Binding-site contacts:
Ligand atom N1 contacts residue THR134 of chain 1.A at 2.7 Å (h-bond).
Ligand atom N3 contacts residue DA13 of chain 1.C at 2.8 Å (h-bond).
Ligand atom N1 contacts residue DC11 of chain 1.C at 2.3 Å (h-bond).
Ligand atom OP1 contacts residue MG1 of chain 1.G at 2.0 Å.
Ligand atom OP2 contacts residue TYR166 of chain 1.A at 2.7 Å (h-bond).
Ligand atom OP3 contacts residue GLN173 of chain 1.A at 2.8 Å (h-bond).
Ligand atom OP1 contacts residue TYR137 of chain 1.A at 2.7 Å (h-bond).
Ligand atom O6 contacts residue DC9 of chain 1.C at 3.2 Å (h-bond).
Ligand atom OP3 contacts residue MG1 of chain 1.G at 1.9 Å.
Ligand atom N3 contacts residue DA10 of chain 1.C at 3.1 Å.
Ligand atom N2 contacts residue DC9 of chain 1.C at 2.5 Å (h-bond).
Ligand atom C2 contacts residue DC11 of chain 1.C at 3.2 Å.
Ligand atom N1 contacts residue DC9 of chain 1.C at 2.9 Å (h-bond).
Ligand atom OP1 contacts residue LYS141 of chain 1.A at 3.1 Å.
Ligand atom OP1 contacts residue PRO344 of chain 1.A at 3.0 Å.
Ligand atom N2 contacts residue DC11 of chain 1.C at 2.3 Å (h-bond).
Ligand atom OP1 contacts residue GLN343 of chain 1.A at 2.3 Å (h-bond).
Ligand atom O6 contacts residue DA10 of chain 1.C at 3.0 Å (h-bond).
Ligand atom O4 contacts residue DA10 of chain 1.C at 2.5 Å (h-bond).
Ligand atom N6 contacts residue TYR132 of chain 1.A at 3.2 Å (h-bond).
Ligand atom OP3 contacts residue GLN151 of chain 1.A at 3.0 Å (h-bond).
Ligand atom O4' contacts residue TYR137 of chain 1.A at 3.0 Å.
Ligand atom N4 contacts residue DG12 of chain 1.C at 3.0 Å (h-bond).
Ligand atom OP2 contacts residue PHE152 of chain 1.A at 2.8 Å (h-bond).
Ligand atom C6 contacts residue TYR132 of chain 1.A at 3.2 Å (hydrophobic).
Ligand atom P contacts residue GLN343 of chain 1.A at 3.0 Å.
Ligand atom O4 contacts residue DA13 of chain 1.C at 3.0 Å (h-bond).
Ligand atom OP2 contacts residue GLN343 of chain 1.A at 3.2 Å (h-bond).
Ligand atom N2 contacts residue DA10 of chain 1.C at 2.7 Å (h-bond).
Ligand atom O2 contacts residue DG12 of chain 1.C at 2.8 Å (h-bond).
Ligand atom OP2 contacts residue ARG154 of chain 1.A at 2.9 Å (salt-bridge).
Ligand atom N3 contacts residue DG12 of chain 1.C at 2.8 Å (h-bond).
Ligand atom OP1 contacts residue GLN173 of chain 1.A at 2.9 Å (h-bond).
Ligand atom O6 contacts residue DC11 of chain 1.C at 2.4 Å (h-bond).
Ligand atom O5' contacts residue PHE152 of chain 1.A at 3.1 Å.
Ligand atom O2 contacts residue ASN169 of chain 1.A at 3.2 Å.
Ligand atom C6 contacts residue DC11 of chain 1.C at 3.1 Å.
Ligand atom OP3 contacts residue LYS177 of chain 1.A at 3.0 Å (salt-bridge).
Ligand atom P contacts residue MG1 of chain 1.G at 3.2 Å.
Ligand atom OP2 contacts residue LYS177 of chain 1.A at 3.0 Å (salt-bridge).

A small-molecule ligand and the protein it binds are described below.
Small molecule (SMILES): Cc1cn([C@H]2C[C@H](O[P](=O)(O)OC[C@H]3O[C@@H](n4ccc(N)nc4=O)C[C@@H]3O[P](=O)(O)OC[C@H]3O[C@@H](n4cnc5c(=O)nc(N)[nH]c54)C[C@@H]3O[P](=O)(O)OC[C@H]3O[C@@H](n4cc(C)c(=O)[nH]c4=O)C[C@@H]3O[P](=O)(O)OC[C@H]3O[C@@H](n4cnc5c(=O)nc(N)[nH]c54)C[C@@H]3O[P](=O)(O)OC[C@H]3O[C@@H](n4cnc5c(=O)nc(N)[nH]c54)C[C@@H]3O)[C@@H](CO[P](=O)(O)O[C@H]3C[C@H](n4cnc5c(N)ncnc54)O[C@@H]3COP(=O)(O)O)O2)c(=O)[nH]c1=O

Sequence of chain 1.A:
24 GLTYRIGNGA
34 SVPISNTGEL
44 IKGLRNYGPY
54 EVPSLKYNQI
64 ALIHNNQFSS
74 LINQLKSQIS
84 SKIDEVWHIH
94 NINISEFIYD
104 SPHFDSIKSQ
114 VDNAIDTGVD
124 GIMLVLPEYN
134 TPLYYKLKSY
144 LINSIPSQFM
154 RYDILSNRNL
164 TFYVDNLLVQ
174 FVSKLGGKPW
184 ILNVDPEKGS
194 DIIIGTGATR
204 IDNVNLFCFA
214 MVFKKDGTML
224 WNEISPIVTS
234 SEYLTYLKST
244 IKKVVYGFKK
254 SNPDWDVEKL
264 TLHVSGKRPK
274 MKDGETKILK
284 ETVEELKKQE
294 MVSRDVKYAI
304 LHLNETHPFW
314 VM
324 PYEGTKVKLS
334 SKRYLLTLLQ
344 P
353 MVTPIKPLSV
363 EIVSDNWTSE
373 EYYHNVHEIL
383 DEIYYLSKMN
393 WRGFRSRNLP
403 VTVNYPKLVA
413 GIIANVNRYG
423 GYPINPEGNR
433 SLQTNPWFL